Binding-site contacts:
Ligand atom C25 contacts residue TYR439 of chain 1.A at 3.3 Å (hydrophobic).
Ligand atom C12 contacts residue VAL300 of chain 1.A at 3.6 Å (hydrophobic).
Ligand atom C26 contacts residue TYR439 of chain 1.A at 3.3 Å (hydrophobic).
Ligand atom C16 contacts residue MET303 of chain 1.A at 3.8 Å (hydrophobic).
Ligand atom C16 contacts residue HEM1 of chain 1.C at 3.4 Å.
Ligand atom C14 contacts residue VAL300 of chain 1.A at 3.8 Å (hydrophobic).
Ligand atom C07 contacts residue PHE317 of chain 1.A at 3.7 Å (hydrophobic).
Ligand atom C05 contacts residue VAL300 of chain 1.A at 3.7 Å (hydrophobic).
Ligand atom C02 contacts residue TRP320 of chain 1.A at 3.7 Å (hydrophobic).
Ligand atom C22 contacts residue TYR439 of chain 1.A at 3.7 Å (hydrophobic).
Ligand atom C21 contacts residue TYR439 of chain 1.A at 3.4 Å (hydrophobic).
Ligand atom N02 contacts residue HEM1 of chain 1.C at 3.2 Å.
Ligand atom C06 contacts residue GLU325 of chain 1.A at 3.4 Å.
Ligand atom C24 contacts residue TYR439 of chain 1.A at 3.4 Å (hydrophobic).
Ligand atom C18 contacts residue MET303 of chain 1.A at 3.8 Å (hydrophobic).
Ligand atom N02 contacts residue MET322 of chain 1.A at 3.8 Å.
Ligand atom C04 contacts residue PRO298 of chain 1.A at 3.7 Å (hydrophobic).
Ligand atom C24 contacts residue ASN302 of chain 1.A at 3.5 Å.
Ligand atom C02 contacts residue HEM1 of chain 1.C at 3.5 Å.
Ligand atom C07 contacts residue GLY319 of chain 1.A at 3.5 Å.
Ligand atom C08 contacts residue GLU325 of chain 1.A at 3.4 Å.
Ligand atom N02 contacts residue TYR321 of chain 1.A at 3.5 Å.
Ligand atom N02 contacts residue TRP320 of chain 1.A at 2.8 Å (h-bond).
Ligand atom C02 contacts residue GLU325 of chain 1.A at 3.5 Å.
Ligand atom C09 contacts residue GLU325 of chain 1.A at 3.5 Å.
Ligand atom C12 contacts residue HEM1 of chain 1.C at 3.6 Å.
Ligand atom C27 contacts residue ASN302 of chain 1.A at 3.4 Å.
Ligand atom C03 contacts residue HEM1 of chain 1.C at 3.2 Å.
Ligand atom C11 contacts residue HEM1 of chain 1.C at 3.5 Å.
Ligand atom C25 contacts residue ASN302 of chain 1.A at 3.3 Å.
Ligand atom N02 contacts residue GLU325 of chain 1.A at 2.9 Å (salt-bridge).
Ligand atom N23 contacts residue TYR439 of chain 1.A at 3.8 Å.
Ligand atom C09 contacts residue HEM1 of chain 1.C at 3.4 Å.
Ligand atom C18 contacts residue TYR439 of chain 1.A at 3.8 Å (hydrophobic).
Ligand atom C13 contacts residue VAL300 of chain 1.A at 3.7 Å (hydrophobic).
Ligand atom N01 contacts residue GLU325 of chain 1.A at 2.5 Å (salt-bridge).
Ligand atom C07 contacts residue PRO298 of chain 1.A at 3.6 Å (hydrophobic).
Ligand atom C07 contacts residue HEM1 of chain 1.C at 3.6 Å.
Ligand atom C16 contacts residue VAL300 of chain 1.A at 3.8 Å (hydrophobic).
Ligand atom C11 contacts residue VAL300 of chain 1.A at 3.6 Å (hydrophobic).

Sequence of chain 1.A:
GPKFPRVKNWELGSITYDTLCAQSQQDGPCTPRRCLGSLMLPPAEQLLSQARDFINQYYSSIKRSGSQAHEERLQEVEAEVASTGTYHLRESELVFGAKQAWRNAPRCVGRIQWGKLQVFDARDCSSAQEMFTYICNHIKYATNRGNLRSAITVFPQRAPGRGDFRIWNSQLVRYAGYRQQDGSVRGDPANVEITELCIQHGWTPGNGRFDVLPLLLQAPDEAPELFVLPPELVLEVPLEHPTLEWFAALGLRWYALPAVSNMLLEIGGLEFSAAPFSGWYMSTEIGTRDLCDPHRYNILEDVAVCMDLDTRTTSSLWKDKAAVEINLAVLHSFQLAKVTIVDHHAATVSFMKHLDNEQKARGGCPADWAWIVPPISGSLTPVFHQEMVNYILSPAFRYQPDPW

The small molecule below binds the protein below.
Small molecule (SMILES): Cc1cc(N)nc(CCc2cccc(CCc3cc(C)nc(N)c3)c2)c1